Sequence of chain 1.A:
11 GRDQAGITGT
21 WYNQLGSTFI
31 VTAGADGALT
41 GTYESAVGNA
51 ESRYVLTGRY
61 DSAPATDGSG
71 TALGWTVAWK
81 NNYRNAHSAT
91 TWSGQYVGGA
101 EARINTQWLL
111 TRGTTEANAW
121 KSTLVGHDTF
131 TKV

Binding-site contacts:
Ligand atom C1 contacts residue TYR43 of chain 3.A at 3.5 Å (hydrophobic).
Ligand atom C6 contacts residue SER45 of chain 3.A at 3.5 Å.
Ligand atom N2 contacts residue TYR43 of chain 3.A at 3.9 Å.
Ligand atom O1 contacts residue ASN23 of chain 3.A at 3.0 Å (h-bond).
Ligand atom C11 contacts residue ASN49 of chain 3.A at 3.8 Å.
Ligand atom O1 contacts residue SER45 of chain 3.A at 4.0 Å.
Ligand atom C1 contacts residue ASP128 of chain 3.A at 3.8 Å.
Ligand atom N1 contacts residue LEU25 of chain 3.A at 3.9 Å.
Ligand atom C9 contacts residue TRP79 of chain 3.A at 3.6 Å (hydrophobic).
Ligand atom N1 contacts residue SER45 of chain 3.A at 3.0 Å (h-bond).
Ligand atom C1 contacts residue ASN23 of chain 3.A at 3.8 Å.
Ligand atom S1 contacts residue TRP92 of chain 3.A at 3.8 Å.
Ligand atom C7 contacts residue TRP79 of chain 3.A at 3.7 Å (hydrophobic).
Ligand atom N1 contacts residue VAL47 of chain 3.A at 3.6 Å.
Ligand atom N2 contacts residue ASP128 of chain 3.A at 2.9 Å (salt-bridge).
Ligand atom C4 contacts residue TRP108 of chain 3.A at 3.4 Å (hydrophobic).
Ligand atom C10 contacts residue SER88 of chain 3.A at 4.0 Å.
Ligand atom C3 contacts residue TRP108 of chain 3.A at 3.7 Å (hydrophobic).
Ligand atom C2 contacts residue VAL47 of chain 3.A at 3.8 Å (hydrophobic).
Ligand atom C3 contacts residue ASP128 of chain 3.A at 3.9 Å.
Ligand atom C6 contacts residue VAL47 of chain 3.A at 3.8 Å (hydrophobic).
Ligand atom C1 contacts residue SER45 of chain 3.A at 3.9 Å.
Ligand atom O2 contacts residue ASN49 of chain 3.A at 2.8 Å (h-bond).
Ligand atom O2 contacts residue GLY48 of chain 3.A at 3.3 Å.
Ligand atom C10 contacts residue ASN49 of chain 3.A at 4.0 Å.
Ligand atom N2 contacts residue LEU25 of chain 3.A at 3.7 Å.
Ligand atom O1 contacts residue ASP128 of chain 3.A at 3.8 Å.
Ligand atom O1 contacts residue SER27 of chain 3.A at 2.7 Å (h-bond).
Ligand atom O2 contacts residue TRP120 of chain 1.A at 3.9 Å.
Ligand atom O1 contacts residue TYR43 of chain 3.A at 2.7 Å (h-bond).
Ligand atom C10 contacts residue ALA86 of chain 3.A at 3.7 Å (hydrophobic).
Ligand atom C7 contacts residue LEU110 of chain 3.A at 3.9 Å (hydrophobic).
Ligand atom S1 contacts residue THR90 of chain 3.A at 3.4 Å (h-bond).
Ligand atom C2 contacts residue TRP120 of chain 1.A at 3.7 Å (hydrophobic).
Ligand atom C1 contacts residue LEU25 of chain 3.A at 3.7 Å (hydrophobic).
Ligand atom N2 contacts residue ASN23 of chain 3.A at 3.9 Å.
Ligand atom C8 contacts residue VAL47 of chain 3.A at 4.0 Å (hydrophobic).
Ligand atom C1 contacts residue SER27 of chain 3.A at 3.6 Å.
Ligand atom C5 contacts residue TRP120 of chain 1.A at 3.8 Å (hydrophobic).
Ligand atom S1 contacts residue TRP79 of chain 3.A at 3.6 Å.

Sequence of chain 3.A:
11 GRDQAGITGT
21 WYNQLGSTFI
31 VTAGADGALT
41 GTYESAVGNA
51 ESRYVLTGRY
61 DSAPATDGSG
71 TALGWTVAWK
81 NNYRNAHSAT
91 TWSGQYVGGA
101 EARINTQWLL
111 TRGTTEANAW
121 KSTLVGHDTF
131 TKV

This protein binds this small molecule.
Small molecule (SMILES): CC1(C)C(=O)N2C(C)(C)C(=O)N3c4ccc(C(=O)NCCCCC[C@@H]5SC[C@@H]6NC(=O)N[C@@H]65)cc4N4C(=O)C(C)(C)N(C1=O)[Fe]342